Binding-site contacts:
Ligand atom C5 contacts residue THR156 of chain 13.A at 3.9 Å.
Ligand atom O7 contacts residue ASN154 of chain 13.A at 4.0 Å.
Ligand atom C7 contacts residue ASN154 of chain 13.A at 3.7 Å.
Ligand atom C6 contacts residue MET151 of chain 13.A at 4.5 Å (hydrophobic).
Ligand atom C1 contacts residue ASN154 of chain 13.A at 1.4 Å.
Ligand atom C2 contacts residue GLY150 of chain 13.A at 3.8 Å.
Ligand atom O5 contacts residue THR156 of chain 13.A at 4.0 Å.
Ligand atom C7 contacts residue GLY150 of chain 13.A at 3.1 Å.
Ligand atom C1 contacts residue MET151 of chain 13.A at 4.1 Å (hydrophobic).
Ligand atom C4 contacts residue ASN154 of chain 13.A at 4.2 Å.
Ligand atom C8 contacts residue GLY150 of chain 13.A at 3.8 Å.
Ligand atom O6 contacts residue THR156 of chain 13.A at 4.5 Å.
Ligand atom O5 contacts residue MET151 of chain 13.A at 3.9 Å.
Ligand atom O5 contacts residue ASN157 of chain 13.A at 4.3 Å.
Ligand atom C8 contacts residue ASN157 of chain 13.A at 3.9 Å.
Ligand atom C6 contacts residue ASP161 of chain 13.A at 3.6 Å.
Ligand atom C8 contacts residue THR156 of chain 13.A at 4.5 Å.
Ligand atom C5 contacts residue THR156 of chain 13.A at 4.2 Å.
Ligand atom C3 contacts residue MET151 of chain 13.A at 4.0 Å (hydrophobic).
Ligand atom C1 contacts residue GLY150 of chain 13.A at 3.9 Å.
Ligand atom C2 contacts residue ASN154 of chain 13.A at 2.4 Å.
Ligand atom C6 contacts residue ASN157 of chain 13.A at 3.5 Å.
Ligand atom C2 contacts residue MET151 of chain 13.A at 4.2 Å (hydrophobic).
Ligand atom O5 contacts residue ASN154 of chain 13.A at 2.3 Å (h-bond).
Ligand atom O5 contacts residue THR156 of chain 13.A at 4.0 Å.
Ligand atom N2 contacts residue GLY150 of chain 13.A at 3.5 Å (h-bond).
Ligand atom O7 contacts residue HIS148 of chain 13.A at 3.6 Å (h-bond).
Ligand atom O7 contacts residue THR156 of chain 13.A at 4.5 Å.
Ligand atom C4 contacts residue MET151 of chain 13.A at 3.9 Å (hydrophobic).
Ligand atom C5 contacts residue ASN154 of chain 13.A at 3.6 Å.
Ligand atom O7 contacts residue GLY150 of chain 13.A at 2.9 Å (h-bond).
Ligand atom N2 contacts residue ASN154 of chain 13.A at 2.9 Å (h-bond).
Ligand atom C3 contacts residue ASN154 of chain 13.A at 3.8 Å.
Ligand atom C5 contacts residue MET151 of chain 13.A at 3.8 Å (hydrophobic).
Ligand atom O6 contacts residue MET151 of chain 13.A at 4.2 Å.
Ligand atom C1 contacts residue THR156 of chain 13.A at 4.3 Å.
Ligand atom C6 contacts residue THR156 of chain 13.A at 4.0 Å.
Ligand atom C6 contacts residue THR156 of chain 13.A at 3.7 Å.

Sequence of chain 13.A:
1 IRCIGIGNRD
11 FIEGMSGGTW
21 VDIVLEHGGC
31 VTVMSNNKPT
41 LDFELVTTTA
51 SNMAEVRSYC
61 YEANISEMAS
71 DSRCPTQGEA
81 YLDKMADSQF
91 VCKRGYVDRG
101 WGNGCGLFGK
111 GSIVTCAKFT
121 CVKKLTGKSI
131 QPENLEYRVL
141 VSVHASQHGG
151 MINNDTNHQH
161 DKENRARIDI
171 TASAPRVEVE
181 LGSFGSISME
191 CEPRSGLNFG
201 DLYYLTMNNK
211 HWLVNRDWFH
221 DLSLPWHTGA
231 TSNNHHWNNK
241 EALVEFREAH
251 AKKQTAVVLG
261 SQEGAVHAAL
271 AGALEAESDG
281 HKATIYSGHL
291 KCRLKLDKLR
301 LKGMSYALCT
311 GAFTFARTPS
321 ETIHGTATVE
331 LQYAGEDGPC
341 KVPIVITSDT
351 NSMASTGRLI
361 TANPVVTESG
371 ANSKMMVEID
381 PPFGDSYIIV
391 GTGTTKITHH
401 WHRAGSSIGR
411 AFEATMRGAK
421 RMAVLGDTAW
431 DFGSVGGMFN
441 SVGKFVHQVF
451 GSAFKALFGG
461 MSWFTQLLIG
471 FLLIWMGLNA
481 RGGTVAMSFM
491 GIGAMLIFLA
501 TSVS

This small molecule binds to this protein.
Small molecule (SMILES): CC(=O)N[C@H]1[C@H](O[C@H]2[C@H](O)[C@@H](NC(C)=O)CO[C@@H]2CO[C@@H]2O[C@@H](C)[C@@H](O)[C@@H](O)[C@@H]2O)O[C@H](CO)[C@@H](O)[C@@H]1O